Sequence of chain 1.C:
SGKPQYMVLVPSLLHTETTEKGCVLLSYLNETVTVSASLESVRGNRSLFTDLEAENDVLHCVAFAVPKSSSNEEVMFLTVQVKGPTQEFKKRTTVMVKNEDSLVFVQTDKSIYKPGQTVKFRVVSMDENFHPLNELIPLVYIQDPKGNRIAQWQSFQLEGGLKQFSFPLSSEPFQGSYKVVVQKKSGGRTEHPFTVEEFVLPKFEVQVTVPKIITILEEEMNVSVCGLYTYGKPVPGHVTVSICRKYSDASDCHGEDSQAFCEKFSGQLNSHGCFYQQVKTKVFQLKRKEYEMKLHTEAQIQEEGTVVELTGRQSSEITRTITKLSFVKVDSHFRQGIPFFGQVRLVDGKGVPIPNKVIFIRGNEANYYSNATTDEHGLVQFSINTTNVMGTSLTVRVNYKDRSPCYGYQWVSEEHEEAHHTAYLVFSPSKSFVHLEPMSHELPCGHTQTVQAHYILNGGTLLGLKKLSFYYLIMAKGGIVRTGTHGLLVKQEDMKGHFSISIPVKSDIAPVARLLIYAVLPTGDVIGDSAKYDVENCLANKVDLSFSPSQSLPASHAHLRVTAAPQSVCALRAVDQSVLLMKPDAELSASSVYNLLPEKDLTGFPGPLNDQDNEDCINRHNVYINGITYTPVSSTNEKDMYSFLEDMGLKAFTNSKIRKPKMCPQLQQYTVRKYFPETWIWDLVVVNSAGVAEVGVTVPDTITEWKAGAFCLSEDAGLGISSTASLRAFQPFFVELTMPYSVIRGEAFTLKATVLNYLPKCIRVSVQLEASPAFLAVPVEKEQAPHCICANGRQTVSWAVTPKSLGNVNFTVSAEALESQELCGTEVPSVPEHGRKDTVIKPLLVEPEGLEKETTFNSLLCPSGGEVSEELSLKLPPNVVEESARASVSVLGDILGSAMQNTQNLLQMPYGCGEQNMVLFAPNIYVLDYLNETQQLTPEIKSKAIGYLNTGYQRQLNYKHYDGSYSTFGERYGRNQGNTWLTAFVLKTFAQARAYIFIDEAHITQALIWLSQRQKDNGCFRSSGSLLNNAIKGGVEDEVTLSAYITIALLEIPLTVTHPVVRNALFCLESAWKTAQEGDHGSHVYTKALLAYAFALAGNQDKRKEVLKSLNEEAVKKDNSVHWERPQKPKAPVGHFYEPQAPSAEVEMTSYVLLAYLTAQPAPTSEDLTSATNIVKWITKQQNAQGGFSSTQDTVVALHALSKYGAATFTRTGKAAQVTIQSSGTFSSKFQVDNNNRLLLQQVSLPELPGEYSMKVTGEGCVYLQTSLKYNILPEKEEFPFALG

Binding-site contacts:
Ligand atom O7 contacts residue THR111 of chain 1.C at 2.9 Å (h-bond).
Ligand atom O5 contacts residue THR111 of chain 1.C at 4.0 Å.
Ligand atom O7 contacts residue ASN55 of chain 1.C at 3.8 Å.
Ligand atom C5 contacts residue ASN55 of chain 1.C at 3.7 Å.
Ligand atom C2 contacts residue THR111 of chain 1.C at 4.1 Å.
Ligand atom C4 contacts residue ASN55 of chain 1.C at 4.3 Å.
Ligand atom C6 contacts residue GLN112 of chain 1.C at 4.1 Å.
Ligand atom O5 contacts residue ASN55 of chain 1.C at 2.4 Å (h-bond).
Ligand atom C1 contacts residue THR111 of chain 1.C at 3.0 Å.
Ligand atom C2 contacts residue ASN55 of chain 1.C at 2.6 Å.
Ligand atom C3 contacts residue ASN55 of chain 1.C at 4.0 Å.
Ligand atom C8 contacts residue THR111 of chain 1.C at 4.0 Å.
Ligand atom C1 contacts residue ASN55 of chain 1.C at 1.5 Å.
Ligand atom C7 contacts residue THR111 of chain 1.C at 3.6 Å.
Ligand atom N2 contacts residue ASN55 of chain 1.C at 2.9 Å (h-bond).
Ligand atom N2 contacts residue THR111 of chain 1.C at 4.0 Å.
Ligand atom C7 contacts residue ASN55 of chain 1.C at 3.8 Å.

A small-molecule ligand and the protein it binds are described below.
Small molecule (SMILES): CC(=O)N[C@@H]1[C@@H](O)[C@H](O)[C@@H](CO)O[C@H]1O